Binding-site contacts:
Ligand atom C8 contacts residue SER673 of chain 1.A at 4.0 Å.
Ligand atom N2 contacts residue GLU1041 of chain 1.A at 4.5 Å.
Ligand atom C8 contacts residue GLU1041 of chain 1.A at 4.3 Å.
Ligand atom O7 contacts residue SER673 of chain 1.A at 2.9 Å (h-bond).
Ligand atom C8 contacts residue ASN1043 of chain 1.A at 4.4 Å.
Ligand atom C3 contacts residue ASN1043 of chain 1.A at 3.8 Å.
Ligand atom C7 contacts residue SER673 of chain 1.A at 3.8 Å.
Ligand atom C7 contacts residue ALA675 of chain 1.A at 4.2 Å (hydrophobic).
Ligand atom O6 contacts residue ASN1043 of chain 1.A at 4.5 Å.
Ligand atom C1 contacts residue ASN1043 of chain 1.A at 1.4 Å.
Ligand atom C8 contacts residue ALA675 of chain 1.A at 3.4 Å (hydrophobic).
Ligand atom C6 contacts residue ALA675 of chain 1.A at 4.0 Å (hydrophobic).
Ligand atom O6 contacts residue ALA675 of chain 1.A at 4.4 Å.
Ligand atom O7 contacts residue ASN1043 of chain 1.A at 2.9 Å (h-bond).
Ligand atom O7 contacts residue ILE674 of chain 1.A at 4.0 Å.
Ligand atom C8 contacts residue ARG1042 of chain 1.A at 4.4 Å.
Ligand atom C8 contacts residue ILE674 of chain 1.A at 3.6 Å (hydrophobic).
Ligand atom C4 contacts residue ASN1043 of chain 1.A at 4.2 Å.
Ligand atom C7 contacts residue ASN1043 of chain 1.A at 3.1 Å.
Ligand atom O5 contacts residue ASN1043 of chain 1.A at 2.3 Å (h-bond).
Ligand atom C5 contacts residue ASN1043 of chain 1.A at 3.6 Å.
Ligand atom C7 contacts residue ILE674 of chain 1.A at 4.2 Å (hydrophobic).
Ligand atom N2 contacts residue ASN1043 of chain 1.A at 2.9 Å (h-bond).
Ligand atom C2 contacts residue ASN1043 of chain 1.A at 2.5 Å.

Sequence of chain 1.A:
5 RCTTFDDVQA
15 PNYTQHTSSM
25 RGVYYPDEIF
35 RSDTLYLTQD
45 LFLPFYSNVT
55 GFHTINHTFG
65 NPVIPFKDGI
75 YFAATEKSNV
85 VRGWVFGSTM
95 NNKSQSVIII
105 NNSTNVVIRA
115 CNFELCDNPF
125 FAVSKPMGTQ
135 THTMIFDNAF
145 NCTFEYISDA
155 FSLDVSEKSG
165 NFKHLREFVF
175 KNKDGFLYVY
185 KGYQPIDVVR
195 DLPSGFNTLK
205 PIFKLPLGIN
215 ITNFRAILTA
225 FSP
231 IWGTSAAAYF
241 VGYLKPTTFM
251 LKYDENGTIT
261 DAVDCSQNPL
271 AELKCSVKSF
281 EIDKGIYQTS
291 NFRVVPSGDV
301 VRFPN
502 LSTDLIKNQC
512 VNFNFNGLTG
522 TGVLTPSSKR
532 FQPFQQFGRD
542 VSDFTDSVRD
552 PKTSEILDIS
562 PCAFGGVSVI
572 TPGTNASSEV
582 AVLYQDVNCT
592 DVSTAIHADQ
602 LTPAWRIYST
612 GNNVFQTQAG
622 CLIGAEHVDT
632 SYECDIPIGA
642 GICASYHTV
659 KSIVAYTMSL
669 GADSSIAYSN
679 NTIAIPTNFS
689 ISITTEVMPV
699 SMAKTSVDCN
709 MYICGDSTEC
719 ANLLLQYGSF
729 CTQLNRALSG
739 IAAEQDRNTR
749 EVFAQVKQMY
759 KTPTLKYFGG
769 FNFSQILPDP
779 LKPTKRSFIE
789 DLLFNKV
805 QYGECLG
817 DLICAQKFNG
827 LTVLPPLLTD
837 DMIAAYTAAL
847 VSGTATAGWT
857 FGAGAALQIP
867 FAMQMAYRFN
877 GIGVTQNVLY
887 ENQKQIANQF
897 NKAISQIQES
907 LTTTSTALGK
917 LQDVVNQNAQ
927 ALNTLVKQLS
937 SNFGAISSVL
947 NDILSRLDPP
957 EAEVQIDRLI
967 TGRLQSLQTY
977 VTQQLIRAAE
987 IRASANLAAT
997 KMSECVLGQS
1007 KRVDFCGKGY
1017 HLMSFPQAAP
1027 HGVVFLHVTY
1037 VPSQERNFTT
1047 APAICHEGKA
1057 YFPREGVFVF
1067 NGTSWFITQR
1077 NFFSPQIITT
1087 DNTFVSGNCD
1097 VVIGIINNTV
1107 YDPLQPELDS

The small molecule below binds the protein below.
Small molecule (SMILES): CC(=O)N[C@H]1[C@H](O[C@H]2[C@H](O)[C@@H](NC(C)=O)CO[C@@H]2CO)O[C@H](CO)[C@@H](O)[C@@H]1O